Sequence of chain 1.A:
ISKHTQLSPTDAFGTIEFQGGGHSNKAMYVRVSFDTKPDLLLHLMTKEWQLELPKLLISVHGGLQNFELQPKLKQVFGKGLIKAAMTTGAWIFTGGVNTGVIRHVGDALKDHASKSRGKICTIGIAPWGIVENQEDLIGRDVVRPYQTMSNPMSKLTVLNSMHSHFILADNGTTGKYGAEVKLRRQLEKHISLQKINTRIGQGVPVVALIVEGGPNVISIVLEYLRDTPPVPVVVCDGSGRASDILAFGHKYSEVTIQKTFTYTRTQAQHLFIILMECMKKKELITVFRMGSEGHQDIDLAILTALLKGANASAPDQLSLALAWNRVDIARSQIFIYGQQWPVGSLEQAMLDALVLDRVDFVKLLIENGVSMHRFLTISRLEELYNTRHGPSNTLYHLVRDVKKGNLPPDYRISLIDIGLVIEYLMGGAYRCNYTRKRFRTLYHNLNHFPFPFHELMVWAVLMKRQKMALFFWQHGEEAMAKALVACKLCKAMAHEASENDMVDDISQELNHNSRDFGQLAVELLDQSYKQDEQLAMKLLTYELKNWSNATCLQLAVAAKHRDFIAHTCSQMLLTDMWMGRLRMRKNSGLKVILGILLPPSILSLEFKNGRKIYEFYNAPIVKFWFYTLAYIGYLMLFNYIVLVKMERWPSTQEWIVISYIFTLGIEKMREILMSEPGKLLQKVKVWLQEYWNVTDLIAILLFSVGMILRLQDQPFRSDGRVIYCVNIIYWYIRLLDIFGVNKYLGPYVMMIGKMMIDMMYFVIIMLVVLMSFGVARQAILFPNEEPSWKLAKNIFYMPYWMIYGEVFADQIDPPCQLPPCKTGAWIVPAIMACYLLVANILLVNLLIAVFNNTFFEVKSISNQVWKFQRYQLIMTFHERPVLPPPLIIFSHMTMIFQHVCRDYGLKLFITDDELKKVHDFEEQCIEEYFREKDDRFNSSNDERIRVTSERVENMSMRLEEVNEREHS

Sequence of chain 1.C:
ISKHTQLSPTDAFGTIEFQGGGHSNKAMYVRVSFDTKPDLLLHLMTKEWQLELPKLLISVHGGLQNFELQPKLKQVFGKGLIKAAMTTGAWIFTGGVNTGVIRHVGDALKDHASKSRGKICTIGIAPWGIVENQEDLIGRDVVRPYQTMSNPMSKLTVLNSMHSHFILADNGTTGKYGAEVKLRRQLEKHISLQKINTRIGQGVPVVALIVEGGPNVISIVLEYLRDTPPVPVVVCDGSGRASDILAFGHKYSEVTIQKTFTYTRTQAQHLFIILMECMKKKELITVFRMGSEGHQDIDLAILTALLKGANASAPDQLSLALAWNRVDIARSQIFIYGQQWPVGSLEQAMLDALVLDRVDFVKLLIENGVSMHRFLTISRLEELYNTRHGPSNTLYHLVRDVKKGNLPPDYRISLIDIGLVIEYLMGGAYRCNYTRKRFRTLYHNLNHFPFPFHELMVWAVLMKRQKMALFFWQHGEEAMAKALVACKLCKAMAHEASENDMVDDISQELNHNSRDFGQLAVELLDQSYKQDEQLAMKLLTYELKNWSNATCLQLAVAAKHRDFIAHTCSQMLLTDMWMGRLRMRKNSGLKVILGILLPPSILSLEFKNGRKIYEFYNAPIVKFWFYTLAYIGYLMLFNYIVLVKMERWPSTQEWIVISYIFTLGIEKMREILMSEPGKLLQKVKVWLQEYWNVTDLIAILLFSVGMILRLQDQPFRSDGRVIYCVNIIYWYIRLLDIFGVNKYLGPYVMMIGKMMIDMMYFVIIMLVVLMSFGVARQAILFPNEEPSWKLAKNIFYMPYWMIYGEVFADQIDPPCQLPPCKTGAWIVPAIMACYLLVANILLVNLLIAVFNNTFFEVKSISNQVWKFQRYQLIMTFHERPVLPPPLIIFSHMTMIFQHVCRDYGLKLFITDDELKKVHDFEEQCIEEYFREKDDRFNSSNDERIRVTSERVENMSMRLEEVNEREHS

Binding-site contacts:
Ligand atom O80 contacts residue ASN889 of chain 1.C at 4.1 Å.
Ligand atom C08 contacts residue TYR890 of chain 1.C at 4.2 Å (hydrophobic).
Ligand atom C15 contacts residue LEU1041 of chain 1.A at 4.5 Å (hydrophobic).
Ligand atom O80 contacts residue MET886 of chain 1.C at 4.4 Å.
Ligand atom C78 contacts residue TYR982 of chain 1.C at 4.3 Å (hydrophobic).
Ligand atom C79 contacts residue TYR982 of chain 1.C at 3.9 Å (hydrophobic).
Ligand atom C76 contacts residue MET1021 of chain 1.A at 4.5 Å (hydrophobic).
Ligand atom O20 contacts residue PRO1037 of chain 1.A at 4.4 Å.
Ligand atom C81 contacts residue MET1021 of chain 1.A at 3.8 Å (hydrophobic).
Ligand atom C21 contacts residue TRP1039 of chain 1.A at 4.4 Å (hydrophobic).
Ligand atom C26 contacts residue SER1038 of chain 1.A at 3.9 Å.
Ligand atom C26 contacts residue PRO1037 of chain 1.A at 4.5 Å (hydrophobic).
Ligand atom C21 contacts residue PRO1037 of chain 1.A at 3.5 Å (hydrophobic).
Ligand atom C24 contacts residue SER1038 of chain 1.A at 4.4 Å.
Ligand atom C16 contacts residue SER1038 of chain 1.A at 3.9 Å.
Ligand atom C15 contacts residue SER1038 of chain 1.A at 4.1 Å.
Ligand atom C75 contacts residue MET886 of chain 1.C at 3.5 Å (hydrophobic).
Ligand atom C17 contacts residue PRO1037 of chain 1.A at 3.9 Å (hydrophobic).
Ligand atom C22 contacts residue TRP1039 of chain 1.A at 4.3 Å (hydrophobic).
Ligand atom C05 contacts residue LEU893 of chain 1.C at 4.3 Å (hydrophobic).
Ligand atom O25 contacts residue PRO1037 of chain 1.A at 4.0 Å.
Ligand atom C13 contacts residue SER1038 of chain 1.A at 4.0 Å.
Ligand atom C14 contacts residue SER1038 of chain 1.A at 3.1 Å.
Ligand atom C16 contacts residue TRP1039 of chain 1.A at 4.2 Å (hydrophobic).
Ligand atom C77 contacts residue TYR982 of chain 1.C at 4.4 Å (hydrophobic).
Ligand atom C05 contacts residue ALA1042 of chain 1.A at 4.2 Å (hydrophobic).
Ligand atom C21 contacts residue SER1038 of chain 1.A at 4.1 Å.
Ligand atom C78 contacts residue MET1021 of chain 1.A at 4.3 Å (hydrophobic).
Ligand atom C19 contacts residue TYR890 of chain 1.C at 3.6 Å (hydrophobic).
Ligand atom C24 contacts residue PRO1037 of chain 1.A at 3.9 Å (hydrophobic).
Ligand atom C77 contacts residue MET1021 of chain 1.A at 3.6 Å (hydrophobic).
Ligand atom C12 contacts residue TRP1039 of chain 1.A at 3.5 Å (hydrophobic).
Ligand atom C79 contacts residue MET886 of chain 1.C at 4.4 Å (hydrophobic).
Ligand atom C23 contacts residue PRO1037 of chain 1.A at 4.2 Å (hydrophobic).
Ligand atom C14 contacts residue TRP1039 of chain 1.A at 4.4 Å (hydrophobic).
Ligand atom C16 contacts residue PRO1037 of chain 1.A at 4.3 Å (hydrophobic).
Ligand atom C81 contacts residue TYR982 of chain 1.C at 4.0 Å (hydrophobic).
Ligand atom C79 contacts residue ASN889 of chain 1.C at 3.5 Å.
Ligand atom C17 contacts residue SER1038 of chain 1.A at 4.4 Å.
Ligand atom C06 contacts residue LEU893 of chain 1.C at 4.5 Å (hydrophobic).

This small molecule binds to this protein.
Small molecule (SMILES): COCC(CCO[C@H]1CC[C@@]2(C)C(=CC[C@H]3[C@@H]4C[C@@H]5O[C@]6(CC[C@@H](C)CO6)[C@@H](C)[C@@H]5[C@@]4(C)CC[C@@H]32)C1)COC